A protein and the small-molecule ligand that binds it are described below.
Small molecule (SMILES): CCCCCCCCCCCC[N+](C)(C)CCCS(=O)(=O)O

Sequence of chain 4.A:
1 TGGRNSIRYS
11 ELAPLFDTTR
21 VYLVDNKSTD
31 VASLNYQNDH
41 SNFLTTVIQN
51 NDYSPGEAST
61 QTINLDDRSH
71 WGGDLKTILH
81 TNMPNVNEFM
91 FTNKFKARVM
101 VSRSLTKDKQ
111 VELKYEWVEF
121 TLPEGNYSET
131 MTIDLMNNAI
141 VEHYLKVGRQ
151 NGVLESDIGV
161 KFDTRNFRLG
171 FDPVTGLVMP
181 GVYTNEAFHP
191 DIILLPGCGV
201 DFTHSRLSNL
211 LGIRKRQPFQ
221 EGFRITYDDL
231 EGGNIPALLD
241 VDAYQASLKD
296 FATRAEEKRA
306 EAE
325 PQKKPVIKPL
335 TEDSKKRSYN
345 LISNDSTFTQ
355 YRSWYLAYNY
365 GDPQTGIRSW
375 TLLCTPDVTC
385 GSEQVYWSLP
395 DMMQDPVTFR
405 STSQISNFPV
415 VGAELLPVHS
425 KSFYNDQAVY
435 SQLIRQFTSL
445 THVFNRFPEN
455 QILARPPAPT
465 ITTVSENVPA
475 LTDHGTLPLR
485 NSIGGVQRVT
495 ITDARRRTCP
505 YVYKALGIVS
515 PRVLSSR

Binding-site contacts:
Ligand atom O1S contacts residue LYS215 of chain 4.A at 3.9 Å.
Ligand atom C1 contacts residue ARG224 of chain 4.A at 4.1 Å.
Ligand atom O1S contacts residue TRP374 of chain 4.A at 4.0 Å.
Ligand atom S1 contacts residue ARG224 of chain 4.A at 4.0 Å.
Ligand atom O2S contacts residue GLY222 of chain 4.A at 3.4 Å (h-bond).
Ligand atom C3 contacts residue ASP229 of chain 4.A at 4.4 Å.
Ligand atom C2 contacts residue ARG224 of chain 4.A at 4.0 Å.
Ligand atom C2 contacts residue TRP374 of chain 4.A at 4.0 Å (hydrophobic).
Ligand atom C1 contacts residue TRP374 of chain 4.A at 3.3 Å (hydrophobic).
Ligand atom O2S contacts residue LYS215 of chain 4.A at 3.1 Å (salt-bridge).
Ligand atom S1 contacts residue LYS215 of chain 4.A at 4.1 Å.
Ligand atom S1 contacts residue GLY222 of chain 4.A at 3.8 Å.
Ligand atom C3 contacts residue TRP374 of chain 4.A at 4.0 Å (hydrophobic).
Ligand atom N1 contacts residue TRP374 of chain 4.A at 3.5 Å.
Ligand atom O3S contacts residue ARG224 of chain 4.A at 3.8 Å.
Ligand atom O1S contacts residue PHE223 of chain 4.A at 3.2 Å.
Ligand atom S1 contacts residue TRP374 of chain 4.A at 4.4 Å.
Ligand atom O1S contacts residue GLY222 of chain 4.A at 3.0 Å (h-bond).
Ligand atom O1S contacts residue ARG224 of chain 4.A at 2.9 Å (salt-bridge).